This protein binds this small molecule.
Small molecule (SMILES): CC(=O)N[C@@H]1[C@@H](O)[C@H](O)[C@@H](CO)O[C@H]1O

Binding-site contacts:
Ligand atom C6 contacts residue PRO259 of chain 1.B at 3.7 Å (hydrophobic).
Ligand atom C8 contacts residue ASN230 of chain 1.B at 3.9 Å.
Ligand atom C7 contacts residue NAG1 of chain 1.S at 4.3 Å.
Ligand atom O5 contacts residue PRO259 of chain 1.B at 3.9 Å.
Ligand atom O7 contacts residue NAG1 of chain 1.S at 3.3 Å.
Ligand atom O6 contacts residue PRO259 of chain 1.B at 3.7 Å.
Ligand atom C7 contacts residue ASN230 of chain 1.B at 4.2 Å.
Ligand atom N2 contacts residue ASN414 of chain 1.B at 2.9 Å (h-bond).
Ligand atom O7 contacts residue VAL412 of chain 1.B at 4.1 Å.
Ligand atom O7 contacts residue ASN230 of chain 1.B at 4.2 Å.
Ligand atom C2 contacts residue ASN414 of chain 1.B at 2.4 Å.
Ligand atom C4 contacts residue ASN414 of chain 1.B at 4.2 Å.
Ligand atom C3 contacts residue ASN414 of chain 1.B at 3.8 Å.
Ligand atom C5 contacts residue PRO259 of chain 1.B at 4.2 Å (hydrophobic).
Ligand atom C1 contacts residue ASN414 of chain 1.B at 1.4 Å.
Ligand atom C7 contacts residue ASN414 of chain 1.B at 3.4 Å.
Ligand atom C8 contacts residue ASN414 of chain 1.B at 3.6 Å.
Ligand atom C5 contacts residue ASN414 of chain 1.B at 3.7 Å.
Ligand atom O7 contacts residue ASN414 of chain 1.B at 4.3 Å.
Ligand atom O5 contacts residue ASN414 of chain 1.B at 2.4 Å (h-bond).
Ligand atom C8 contacts residue LYS220 of chain 1.B at 4.2 Å.

Sequence of chain 1.B:
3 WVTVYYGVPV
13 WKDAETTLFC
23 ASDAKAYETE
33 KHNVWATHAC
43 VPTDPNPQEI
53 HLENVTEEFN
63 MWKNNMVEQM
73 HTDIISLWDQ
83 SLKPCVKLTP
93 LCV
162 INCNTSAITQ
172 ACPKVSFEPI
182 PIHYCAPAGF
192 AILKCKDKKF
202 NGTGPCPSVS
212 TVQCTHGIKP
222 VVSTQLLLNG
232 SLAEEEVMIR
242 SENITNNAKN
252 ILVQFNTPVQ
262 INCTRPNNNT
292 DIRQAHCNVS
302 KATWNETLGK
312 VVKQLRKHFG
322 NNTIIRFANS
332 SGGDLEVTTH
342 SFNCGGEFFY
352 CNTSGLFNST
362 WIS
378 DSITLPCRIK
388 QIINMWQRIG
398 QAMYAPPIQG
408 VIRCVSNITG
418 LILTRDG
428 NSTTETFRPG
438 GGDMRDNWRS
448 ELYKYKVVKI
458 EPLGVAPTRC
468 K